Binding-site contacts:
Ligand atom C6 contacts residue ALA116 of chain 1.D at 4.5 Å (hydrophobic).
Ligand atom O5 contacts residue SER115 of chain 1.D at 4.2 Å.
Ligand atom O5 contacts residue TRP257 of chain 1.D at 3.8 Å.
Ligand atom C1 contacts residue SER115 of chain 1.D at 3.8 Å.
Ligand atom C2 contacts residue ASN113 of chain 1.D at 2.3 Å.
Ligand atom O5 contacts residue ASN113 of chain 1.D at 2.3 Å (h-bond).
Ligand atom N2 contacts residue TRP257 of chain 1.D at 4.3 Å.
Ligand atom O6 contacts residue SER115 of chain 1.D at 4.4 Å.
Ligand atom C6 contacts residue LEU261 of chain 1.D at 3.6 Å (hydrophobic).
Ligand atom C5 contacts residue SER115 of chain 1.D at 4.3 Å.
Ligand atom O5 contacts residue LEU261 of chain 1.D at 4.3 Å.
Ligand atom O7 contacts residue ASN113 of chain 1.D at 4.1 Å.
Ligand atom O6 contacts residue LEU261 of chain 1.D at 3.4 Å.
Ligand atom C5 contacts residue ASN113 of chain 1.D at 3.6 Å.
Ligand atom N2 contacts residue ASN113 of chain 1.D at 2.7 Å (h-bond).
Ligand atom C4 contacts residue TRP257 of chain 1.D at 4.4 Å (hydrophobic).
Ligand atom C1 contacts residue ALA116 of chain 1.D at 4.1 Å (hydrophobic).
Ligand atom C7 contacts residue TRP257 of chain 1.D at 4.1 Å (hydrophobic).
Ligand atom O6 contacts residue ALA116 of chain 1.D at 3.7 Å.
Ligand atom C1 contacts residue ASN113 of chain 1.D at 1.4 Å.
Ligand atom O7 contacts residue TRP257 of chain 1.D at 3.4 Å.
Ligand atom C2 contacts residue TRP257 of chain 1.D at 3.7 Å (hydrophobic).
Ligand atom C1 contacts residue TRP257 of chain 1.D at 4.1 Å (hydrophobic).
Ligand atom C7 contacts residue ASN113 of chain 1.D at 3.6 Å.
Ligand atom C3 contacts residue ASN113 of chain 1.D at 3.6 Å.
Ligand atom C4 contacts residue ASN113 of chain 1.D at 4.1 Å.
Ligand atom O5 contacts residue ALA116 of chain 1.D at 3.6 Å.

A small-molecule ligand and the protein it binds are described below.
Small molecule (SMILES): CC(=O)N[C@@H]1[C@@H](O)[C@H](O)[C@@H](CO)O[C@H]1O

Sequence of chain 1.D:
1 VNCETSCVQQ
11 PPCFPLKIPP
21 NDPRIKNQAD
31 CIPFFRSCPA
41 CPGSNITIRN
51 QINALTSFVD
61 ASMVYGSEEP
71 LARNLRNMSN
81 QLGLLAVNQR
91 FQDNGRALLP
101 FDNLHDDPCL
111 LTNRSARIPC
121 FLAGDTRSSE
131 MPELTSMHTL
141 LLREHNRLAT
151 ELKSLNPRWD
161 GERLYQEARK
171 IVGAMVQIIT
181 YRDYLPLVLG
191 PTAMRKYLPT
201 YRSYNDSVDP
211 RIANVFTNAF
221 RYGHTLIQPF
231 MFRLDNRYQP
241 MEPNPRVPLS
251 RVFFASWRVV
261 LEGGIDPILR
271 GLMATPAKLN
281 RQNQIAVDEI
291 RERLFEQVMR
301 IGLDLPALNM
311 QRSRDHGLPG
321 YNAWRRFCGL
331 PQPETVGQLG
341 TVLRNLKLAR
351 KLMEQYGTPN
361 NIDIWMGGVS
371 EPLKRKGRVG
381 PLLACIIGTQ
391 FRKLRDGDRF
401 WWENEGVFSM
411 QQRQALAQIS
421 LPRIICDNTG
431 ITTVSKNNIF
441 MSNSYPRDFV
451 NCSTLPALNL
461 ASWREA